Binding-site contacts:
Ligand atom C5 contacts residue ASN528 of chain 1.A at 3.7 Å.
Ligand atom N2 contacts residue SER402 of chain 1.A at 3.6 Å (h-bond).
Ligand atom C8 contacts residue SER402 of chain 1.A at 3.4 Å.
Ligand atom O7 contacts residue ASN528 of chain 1.A at 3.3 Å (h-bond).
Ligand atom C8 contacts residue SER527 of chain 1.A at 3.8 Å.
Ligand atom C7 contacts residue ASN528 of chain 1.A at 3.3 Å.
Ligand atom O3 contacts residue SER402 of chain 1.A at 3.5 Å (h-bond).
Ligand atom C7 contacts residue SER527 of chain 1.A at 4.5 Å.
Ligand atom C1 contacts residue ASN528 of chain 1.A at 1.4 Å.
Ligand atom C2 contacts residue ASN528 of chain 1.A at 2.5 Å.
Ligand atom C3 contacts residue ASN528 of chain 1.A at 3.8 Å.
Ligand atom O6 contacts residue ASN528 of chain 1.A at 4.3 Å.
Ligand atom C4 contacts residue ASN528 of chain 1.A at 4.2 Å.
Ligand atom C7 contacts residue SER402 of chain 1.A at 3.6 Å.
Ligand atom O7 contacts residue SER402 of chain 1.A at 4.5 Å.
Ligand atom C8 contacts residue ASP525 of chain 1.A at 3.9 Å.
Ligand atom C8 contacts residue ASN528 of chain 1.A at 4.4 Å.
Ligand atom O5 contacts residue ASN528 of chain 1.A at 2.4 Å (h-bond).
Ligand atom N2 contacts residue ASN528 of chain 1.A at 2.9 Å (h-bond).
Ligand atom C3 contacts residue SER402 of chain 1.A at 4.4 Å.

Sequence of chain 1.A:
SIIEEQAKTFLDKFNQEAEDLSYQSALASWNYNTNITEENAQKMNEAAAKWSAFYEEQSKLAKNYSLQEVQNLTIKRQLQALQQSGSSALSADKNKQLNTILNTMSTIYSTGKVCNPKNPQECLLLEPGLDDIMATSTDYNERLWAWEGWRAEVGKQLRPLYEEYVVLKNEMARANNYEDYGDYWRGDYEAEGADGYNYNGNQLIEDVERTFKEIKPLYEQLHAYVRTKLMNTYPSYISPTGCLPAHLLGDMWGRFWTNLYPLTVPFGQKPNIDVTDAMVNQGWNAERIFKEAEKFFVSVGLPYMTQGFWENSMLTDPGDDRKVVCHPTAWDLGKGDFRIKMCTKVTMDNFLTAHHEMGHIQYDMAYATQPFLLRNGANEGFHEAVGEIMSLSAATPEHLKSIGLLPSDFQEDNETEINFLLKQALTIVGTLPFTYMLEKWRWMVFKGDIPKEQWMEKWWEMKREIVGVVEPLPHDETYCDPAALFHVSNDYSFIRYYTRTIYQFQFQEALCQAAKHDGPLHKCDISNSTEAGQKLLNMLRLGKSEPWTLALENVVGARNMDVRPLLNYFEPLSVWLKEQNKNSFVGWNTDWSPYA

This small molecule binds to this protein.
Small molecule (SMILES): CC(=O)N[C@H]1[C@H](O[C@H]2[C@H](O)[C@@H](NC(C)=O)CO[C@@H]2CO)O[C@H](CO)[C@@H](O)[C@@H]1O